Sequence of chain 1.A:
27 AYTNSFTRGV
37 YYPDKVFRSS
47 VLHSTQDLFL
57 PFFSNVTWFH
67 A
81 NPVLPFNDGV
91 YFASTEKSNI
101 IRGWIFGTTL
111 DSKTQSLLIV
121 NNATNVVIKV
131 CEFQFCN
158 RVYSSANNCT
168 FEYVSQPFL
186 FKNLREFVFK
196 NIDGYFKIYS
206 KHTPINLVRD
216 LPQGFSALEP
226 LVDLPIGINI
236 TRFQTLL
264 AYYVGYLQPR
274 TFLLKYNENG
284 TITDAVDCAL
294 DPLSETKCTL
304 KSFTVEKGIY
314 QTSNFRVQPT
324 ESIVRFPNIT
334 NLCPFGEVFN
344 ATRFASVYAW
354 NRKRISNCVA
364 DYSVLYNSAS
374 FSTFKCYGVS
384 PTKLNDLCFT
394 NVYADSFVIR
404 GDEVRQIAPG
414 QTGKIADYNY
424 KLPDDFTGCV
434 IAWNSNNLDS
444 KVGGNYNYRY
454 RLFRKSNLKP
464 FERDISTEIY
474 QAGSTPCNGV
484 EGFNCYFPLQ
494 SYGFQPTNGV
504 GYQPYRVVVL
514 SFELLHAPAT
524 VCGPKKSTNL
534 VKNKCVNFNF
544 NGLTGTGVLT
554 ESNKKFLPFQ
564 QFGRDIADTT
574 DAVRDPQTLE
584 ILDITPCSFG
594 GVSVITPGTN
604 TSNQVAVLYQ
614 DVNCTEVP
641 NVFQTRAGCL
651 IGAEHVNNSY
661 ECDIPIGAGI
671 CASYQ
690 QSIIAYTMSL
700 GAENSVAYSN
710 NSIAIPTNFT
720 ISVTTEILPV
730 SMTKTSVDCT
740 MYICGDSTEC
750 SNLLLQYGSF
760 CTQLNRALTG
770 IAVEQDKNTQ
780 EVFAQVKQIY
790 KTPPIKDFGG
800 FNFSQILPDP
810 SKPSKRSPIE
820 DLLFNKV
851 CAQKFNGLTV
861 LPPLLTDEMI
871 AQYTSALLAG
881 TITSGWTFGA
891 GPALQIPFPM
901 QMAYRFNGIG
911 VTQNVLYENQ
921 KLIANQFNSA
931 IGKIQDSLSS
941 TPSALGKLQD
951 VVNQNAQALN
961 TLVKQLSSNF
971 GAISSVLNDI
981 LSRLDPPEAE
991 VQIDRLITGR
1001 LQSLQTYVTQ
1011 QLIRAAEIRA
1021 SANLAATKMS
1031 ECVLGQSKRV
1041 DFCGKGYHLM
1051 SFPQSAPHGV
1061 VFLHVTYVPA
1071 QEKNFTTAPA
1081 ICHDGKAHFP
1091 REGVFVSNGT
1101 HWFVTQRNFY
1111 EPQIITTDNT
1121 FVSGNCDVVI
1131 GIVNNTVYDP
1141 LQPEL

Binding-site contacts:
Ligand atom C7 contacts residue ASN331 of chain 1.A at 3.5 Å.
Ligand atom C6 contacts residue PRO579 of chain 1.A at 4.2 Å (hydrophobic).
Ligand atom O6 contacts residue ASN331 of chain 1.A at 4.5 Å.
Ligand atom O7 contacts residue ASN331 of chain 1.A at 3.7 Å.
Ligand atom O5 contacts residue GLN580 of chain 1.A at 3.7 Å.
Ligand atom C6 contacts residue GLN580 of chain 1.A at 3.6 Å.
Ligand atom C2 contacts residue GLN580 of chain 1.A at 4.3 Å.
Ligand atom C4 contacts residue ASN331 of chain 1.A at 4.3 Å.
Ligand atom O5 contacts residue ASN331 of chain 1.A at 2.4 Å (h-bond).
Ligand atom C3 contacts residue ASN331 of chain 1.A at 3.9 Å.
Ligand atom C5 contacts residue ASN331 of chain 1.A at 3.7 Å.
Ligand atom O4 contacts residue GLN580 of chain 1.A at 4.3 Å.
Ligand atom N2 contacts residue ASN331 of chain 1.A at 2.9 Å (h-bond).
Ligand atom C5 contacts residue GLN580 of chain 1.A at 3.8 Å.
Ligand atom O6 contacts residue PRO579 of chain 1.A at 3.7 Å.
Ligand atom C3 contacts residue GLN580 of chain 1.A at 4.4 Å.
Ligand atom C2 contacts residue ASN331 of chain 1.A at 2.5 Å.
Ligand atom C1 contacts residue ASN331 of chain 1.A at 1.5 Å.
Ligand atom O5 contacts residue PRO579 of chain 1.A at 4.5 Å.
Ligand atom C4 contacts residue GLN580 of chain 1.A at 3.5 Å.

This small molecule binds to this protein.
Small molecule (SMILES): CC(=O)N[C@@H]1[C@@H](O)[C@H](O)[C@@H](CO)O[C@H]1O